Sequence of chain 1.C:
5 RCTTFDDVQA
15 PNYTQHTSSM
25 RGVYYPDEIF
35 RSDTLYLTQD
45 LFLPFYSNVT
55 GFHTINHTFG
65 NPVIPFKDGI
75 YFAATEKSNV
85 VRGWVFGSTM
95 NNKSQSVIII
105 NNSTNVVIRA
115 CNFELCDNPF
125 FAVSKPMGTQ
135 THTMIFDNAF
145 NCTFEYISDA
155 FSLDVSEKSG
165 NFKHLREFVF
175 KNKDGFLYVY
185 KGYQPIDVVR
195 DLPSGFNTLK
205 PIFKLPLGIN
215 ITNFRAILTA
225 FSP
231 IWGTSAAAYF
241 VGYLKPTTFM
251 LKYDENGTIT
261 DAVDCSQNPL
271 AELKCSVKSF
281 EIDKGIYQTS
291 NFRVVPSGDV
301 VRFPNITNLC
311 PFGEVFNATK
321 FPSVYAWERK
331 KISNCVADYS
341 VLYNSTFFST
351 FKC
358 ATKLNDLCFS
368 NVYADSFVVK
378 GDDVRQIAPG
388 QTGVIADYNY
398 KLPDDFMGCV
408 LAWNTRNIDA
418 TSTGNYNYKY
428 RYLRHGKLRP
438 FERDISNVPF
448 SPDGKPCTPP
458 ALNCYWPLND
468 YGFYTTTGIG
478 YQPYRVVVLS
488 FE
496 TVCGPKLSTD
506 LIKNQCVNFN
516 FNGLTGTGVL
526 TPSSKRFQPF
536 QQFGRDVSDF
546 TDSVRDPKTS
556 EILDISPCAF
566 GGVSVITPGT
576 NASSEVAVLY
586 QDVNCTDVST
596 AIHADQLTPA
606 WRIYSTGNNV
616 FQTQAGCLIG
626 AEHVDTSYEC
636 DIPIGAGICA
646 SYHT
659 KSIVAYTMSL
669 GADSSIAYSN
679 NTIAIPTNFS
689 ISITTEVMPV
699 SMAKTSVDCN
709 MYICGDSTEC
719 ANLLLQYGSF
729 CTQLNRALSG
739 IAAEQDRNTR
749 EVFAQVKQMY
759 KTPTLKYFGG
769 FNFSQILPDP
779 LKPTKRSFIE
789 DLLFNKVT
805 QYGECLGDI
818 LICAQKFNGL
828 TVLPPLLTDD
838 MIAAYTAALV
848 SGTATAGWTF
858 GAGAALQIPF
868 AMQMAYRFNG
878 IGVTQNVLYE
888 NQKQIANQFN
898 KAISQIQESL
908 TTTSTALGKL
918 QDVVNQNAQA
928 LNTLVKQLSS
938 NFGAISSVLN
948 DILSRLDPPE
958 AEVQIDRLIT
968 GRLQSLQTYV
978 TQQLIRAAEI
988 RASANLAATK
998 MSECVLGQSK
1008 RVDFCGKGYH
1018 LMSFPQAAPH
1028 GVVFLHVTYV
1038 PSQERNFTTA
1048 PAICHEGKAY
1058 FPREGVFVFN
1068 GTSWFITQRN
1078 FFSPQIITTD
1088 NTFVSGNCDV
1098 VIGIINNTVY

A small-molecule ligand and the protein it binds are described below.
Small molecule (SMILES): CC(=O)N[C@H]1[C@H](O[C@H]2[C@H](O)[C@@H](NC(C)=O)CO[C@@H]2CO)O[C@H](CO)[C@@H](O[C@@H]2O[C@H](CO[C@H]3O[C@H](CO)[C@@H](O)[C@H](O)[C@@H]3O)[C@@H](O)[C@H](O)[C@@H]2O)[C@@H]1O

Binding-site contacts:
Ligand atom C8 contacts residue ASN894 of chain 1.C at 3.7 Å.
Ligand atom C2 contacts residue ASN686 of chain 1.C at 2.5 Å.
Ligand atom C8 contacts residue GLN895 of chain 1.C at 3.6 Å.
Ligand atom C4 contacts residue ASN686 of chain 1.C at 4.2 Å.
Ligand atom C7 contacts residue ASN686 of chain 1.C at 3.1 Å.
Ligand atom C5 contacts residue ASN686 of chain 1.C at 3.6 Å.
Ligand atom N2 contacts residue GLN895 of chain 1.C at 3.9 Å.
Ligand atom C7 contacts residue GLN891 of chain 1.C at 4.2 Å.
Ligand atom O5 contacts residue ASN686 of chain 1.C at 2.3 Å (h-bond).
Ligand atom C8 contacts residue ASN686 of chain 1.C at 4.4 Å.
Ligand atom C8 contacts residue GLN891 of chain 1.C at 4.5 Å.
Ligand atom O7 contacts residue ASN686 of chain 1.C at 2.9 Å (h-bond).
Ligand atom O6 contacts residue GLN895 of chain 1.C at 2.5 Å (h-bond).
Ligand atom O7 contacts residue GLN891 of chain 1.C at 3.4 Å.
Ligand atom C5 contacts residue GLN895 of chain 1.C at 4.1 Å.
Ligand atom C1 contacts residue ASN686 of chain 1.C at 1.4 Å.
Ligand atom C1 contacts residue PHE687 of chain 1.C at 4.3 Å (hydrophobic).
Ligand atom O4 contacts residue GLN895 of chain 1.C at 3.9 Å.
Ligand atom C6 contacts residue GLN895 of chain 1.C at 3.7 Å.
Ligand atom C7 contacts residue GLN895 of chain 1.C at 4.0 Å.
Ligand atom C3 contacts residue ASN686 of chain 1.C at 3.8 Å.
Ligand atom O5 contacts residue PHE687 of chain 1.C at 4.2 Å.
Ligand atom N2 contacts residue ASN686 of chain 1.C at 2.9 Å (h-bond).